The protein below binds the small molecule below.
Small molecule (SMILES): CC(=O)N[C@H]1[C@H](O[C@H]2[C@H](O)[C@@H](NC(C)=O)CO[C@@H]2CO)O[C@H](CO)[C@@H](O)[C@@H]1O

Binding-site contacts:
Ligand atom N2 contacts residue ASN1381 of chain 1.A at 2.6 Å (h-bond).
Ligand atom C2 contacts residue ASN1381 of chain 1.A at 2.4 Å.
Ligand atom C7 contacts residue ASN1381 of chain 1.A at 3.6 Å.
Ligand atom C4 contacts residue ASN1381 of chain 1.A at 4.2 Å.
Ligand atom C5 contacts residue THR1383 of chain 1.A at 3.5 Å.
Ligand atom C1 contacts residue ASN1381 of chain 1.A at 1.4 Å.
Ligand atom C8 contacts residue ASN1381 of chain 1.A at 3.9 Å.
Ligand atom N2 contacts residue PHE1283 of chain 1.A at 4.3 Å.
Ligand atom O5 contacts residue ASN1381 of chain 1.A at 2.4 Å (h-bond).
Ligand atom O5 contacts residue THR1383 of chain 1.A at 3.4 Å.
Ligand atom C5 contacts residue ASN1381 of chain 1.A at 3.7 Å.
Ligand atom C6 contacts residue THR1383 of chain 1.A at 3.6 Å.
Ligand atom C1 contacts residue THR1383 of chain 1.A at 4.0 Å.
Ligand atom C8 contacts residue PHE1318 of chain 1.A at 3.8 Å (hydrophobic).
Ligand atom C8 contacts residue PHE1283 of chain 1.A at 3.7 Å (hydrophobic).
Ligand atom C3 contacts residue ASN1381 of chain 1.A at 3.8 Å.

Sequence of chain 1.A:
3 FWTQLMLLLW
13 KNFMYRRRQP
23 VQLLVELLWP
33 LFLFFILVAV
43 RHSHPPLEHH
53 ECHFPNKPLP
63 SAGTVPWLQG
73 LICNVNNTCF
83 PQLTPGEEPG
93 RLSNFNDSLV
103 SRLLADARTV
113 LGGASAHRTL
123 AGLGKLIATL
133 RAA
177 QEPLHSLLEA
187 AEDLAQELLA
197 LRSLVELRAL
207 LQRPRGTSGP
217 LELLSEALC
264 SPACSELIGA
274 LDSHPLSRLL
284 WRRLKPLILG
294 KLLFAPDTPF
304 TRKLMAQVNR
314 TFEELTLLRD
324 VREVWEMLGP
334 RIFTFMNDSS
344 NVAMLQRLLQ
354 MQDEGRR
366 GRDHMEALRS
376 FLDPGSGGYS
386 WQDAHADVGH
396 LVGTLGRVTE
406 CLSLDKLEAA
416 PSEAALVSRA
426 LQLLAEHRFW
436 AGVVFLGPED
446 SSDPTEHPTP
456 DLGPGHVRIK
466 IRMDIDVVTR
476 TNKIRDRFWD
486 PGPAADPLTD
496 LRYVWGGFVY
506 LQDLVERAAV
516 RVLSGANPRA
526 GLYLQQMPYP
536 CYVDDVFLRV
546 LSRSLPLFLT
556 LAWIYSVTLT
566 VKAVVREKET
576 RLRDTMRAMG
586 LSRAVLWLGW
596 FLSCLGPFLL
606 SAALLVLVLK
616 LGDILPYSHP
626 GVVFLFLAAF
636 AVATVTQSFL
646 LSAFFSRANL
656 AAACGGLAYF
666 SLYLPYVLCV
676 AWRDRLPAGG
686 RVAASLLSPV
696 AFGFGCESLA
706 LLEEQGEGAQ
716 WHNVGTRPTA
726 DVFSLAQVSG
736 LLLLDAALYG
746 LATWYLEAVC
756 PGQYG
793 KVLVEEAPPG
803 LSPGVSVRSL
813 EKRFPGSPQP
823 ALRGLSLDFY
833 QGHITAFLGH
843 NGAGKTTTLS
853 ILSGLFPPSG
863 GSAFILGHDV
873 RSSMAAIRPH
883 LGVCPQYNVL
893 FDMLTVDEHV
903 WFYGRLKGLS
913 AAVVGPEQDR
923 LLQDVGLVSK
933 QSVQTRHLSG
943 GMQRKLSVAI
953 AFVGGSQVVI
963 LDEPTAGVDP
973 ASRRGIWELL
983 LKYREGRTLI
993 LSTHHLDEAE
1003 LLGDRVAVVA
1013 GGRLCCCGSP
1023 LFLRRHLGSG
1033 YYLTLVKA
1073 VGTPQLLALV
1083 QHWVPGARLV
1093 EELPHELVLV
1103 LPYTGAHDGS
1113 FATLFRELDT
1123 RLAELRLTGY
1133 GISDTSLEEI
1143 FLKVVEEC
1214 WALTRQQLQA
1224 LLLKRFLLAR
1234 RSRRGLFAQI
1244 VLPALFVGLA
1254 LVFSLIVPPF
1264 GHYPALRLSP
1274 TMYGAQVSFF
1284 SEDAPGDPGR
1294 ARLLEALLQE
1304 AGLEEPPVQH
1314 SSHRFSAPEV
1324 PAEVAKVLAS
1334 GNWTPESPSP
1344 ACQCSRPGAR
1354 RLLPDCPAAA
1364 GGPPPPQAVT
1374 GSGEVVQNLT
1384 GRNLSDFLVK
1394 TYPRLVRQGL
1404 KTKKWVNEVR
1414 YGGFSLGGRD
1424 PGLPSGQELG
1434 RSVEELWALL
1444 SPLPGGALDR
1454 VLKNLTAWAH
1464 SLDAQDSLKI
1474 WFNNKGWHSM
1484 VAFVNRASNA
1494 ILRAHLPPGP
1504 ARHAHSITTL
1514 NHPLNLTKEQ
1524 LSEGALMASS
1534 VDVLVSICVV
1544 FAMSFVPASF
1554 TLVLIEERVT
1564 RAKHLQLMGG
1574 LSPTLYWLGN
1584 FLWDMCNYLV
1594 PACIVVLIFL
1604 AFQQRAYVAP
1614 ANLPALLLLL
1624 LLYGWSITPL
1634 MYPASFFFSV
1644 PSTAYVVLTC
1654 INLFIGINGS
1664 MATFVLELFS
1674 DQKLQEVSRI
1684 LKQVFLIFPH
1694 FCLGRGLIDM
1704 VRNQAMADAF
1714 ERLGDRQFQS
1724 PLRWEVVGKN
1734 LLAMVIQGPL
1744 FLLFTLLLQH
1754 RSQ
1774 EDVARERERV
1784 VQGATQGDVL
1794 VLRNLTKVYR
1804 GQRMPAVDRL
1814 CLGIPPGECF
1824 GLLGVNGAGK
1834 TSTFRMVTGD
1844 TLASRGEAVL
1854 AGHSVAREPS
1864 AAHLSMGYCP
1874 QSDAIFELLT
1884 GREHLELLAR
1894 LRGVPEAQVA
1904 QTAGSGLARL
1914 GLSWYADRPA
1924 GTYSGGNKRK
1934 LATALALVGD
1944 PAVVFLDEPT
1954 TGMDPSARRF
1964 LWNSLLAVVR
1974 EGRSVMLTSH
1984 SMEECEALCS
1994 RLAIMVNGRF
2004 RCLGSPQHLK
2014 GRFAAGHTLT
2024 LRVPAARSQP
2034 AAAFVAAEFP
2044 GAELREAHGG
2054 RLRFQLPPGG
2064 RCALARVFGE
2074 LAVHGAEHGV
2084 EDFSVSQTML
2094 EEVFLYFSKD